Binding-site contacts:
Ligand atom O2B contacts residue THR143 of chain 67.B at 2.7 Å (h-bond).
Ligand atom N1 contacts residue TYR222 of chain 67.B at 3.2 Å.
Ligand atom N1 contacts residue ASN226 of chain 67.B at 2.7 Å (h-bond).
Ligand atom C2 contacts residue ASN204 of chain 67.B at 3.4 Å.
Ligand atom O1G contacts residue THR143 of chain 67.B at 3.4 Å.
Ligand atom O1A contacts residue GLN11 of chain 67.B at 3.1 Å.
Ligand atom PB contacts residue THR143 of chain 67.B at 3.3 Å.
Ligand atom N3 contacts residue ASN204 of chain 67.B at 3.0 Å (h-bond).
Ligand atom N2 contacts residue ASN204 of chain 67.B at 2.6 Å (h-bond).
Ligand atom O3G contacts residue MG1 of chain 67.F at 2.5 Å.
Ligand atom O6 contacts residue GLN15 of chain 67.B at 2.5 Å (h-bond).
Ligand atom O2B contacts residue GLY144 of chain 67.B at 2.7 Å (h-bond).
Ligand atom O4' contacts residue SER138 of chain 67.B at 3.3 Å (h-bond).
Ligand atom O1G contacts residue ALA97 of chain 67.B at 3.0 Å (h-bond).
Ligand atom C4 contacts residue ASN329 of chain 68.A at 3.5 Å.
Ligand atom C2 contacts residue ASN226 of chain 67.B at 3.6 Å.
Ligand atom PG contacts residue MG1 of chain 67.F at 3.5 Å.
Ligand atom C5 contacts residue ASN329 of chain 68.A at 3.3 Å.
Ligand atom C6 contacts residue GLN15 of chain 67.B at 3.6 Å.
Ligand atom O2G contacts residue ASN99 of chain 67.B at 2.9 Å (h-bond).
Ligand atom O1B contacts residue GLN11 of chain 67.B at 3.2 Å (h-bond).
Ligand atom O2G contacts residue GLY142 of chain 67.B at 3.0 Å (h-bond).
Ligand atom N2 contacts residue ASN226 of chain 67.B at 2.9 Å (h-bond).
Ligand atom O3B contacts residue THR143 of chain 67.B at 3.1 Å (h-bond).
Ligand atom O3G contacts residue LYS352 of chain 68.A at 3.6 Å (salt-bridge).
Ligand atom O1B contacts residue MG1 of chain 67.F at 2.4 Å.
Ligand atom O2B contacts residue GLY10 of chain 67.B at 3.2 Å.
Ligand atom C4' contacts residue SER138 of chain 67.B at 3.2 Å.
Ligand atom C6 contacts residue ASN226 of chain 67.B at 3.3 Å.
Ligand atom O6 contacts residue ASN226 of chain 67.B at 3.1 Å (h-bond).
Ligand atom O2A contacts residue GLN11 of chain 67.B at 3.5 Å (h-bond).
Ligand atom C2 contacts residue TYR222 of chain 67.B at 3.5 Å (hydrophobic).
Ligand atom O2' contacts residue ASN329 of chain 68.A at 3.6 Å (h-bond).
Ligand atom O2A contacts residue CYS12 of chain 67.B at 3.3 Å (h-bond).
Ligand atom O1G contacts residue LYS352 of chain 68.A at 3.6 Å (salt-bridge).
Ligand atom PB contacts residue MG1 of chain 67.F at 3.7 Å.
Ligand atom O3' contacts residue GLU181 of chain 67.B at 3.3 Å (salt-bridge).
Ligand atom C8 contacts residue ASN329 of chain 68.A at 3.7 Å.
Ligand atom N7 contacts residue ASN329 of chain 68.A at 3.6 Å (h-bond).
Ligand atom O3B contacts residue GLY142 of chain 67.B at 3.5 Å (h-bond).

The protein below binds the small molecule below.
Small molecule (SMILES): Nc1nc2c(ncn2[C@@H]2O[C@H](CO[P](=O)(O)C[P](=O)(O)OP(=O)(O)O)[C@@H](O)[C@H]2O)c(=O)[nH]1

Sequence of chain 68.A:
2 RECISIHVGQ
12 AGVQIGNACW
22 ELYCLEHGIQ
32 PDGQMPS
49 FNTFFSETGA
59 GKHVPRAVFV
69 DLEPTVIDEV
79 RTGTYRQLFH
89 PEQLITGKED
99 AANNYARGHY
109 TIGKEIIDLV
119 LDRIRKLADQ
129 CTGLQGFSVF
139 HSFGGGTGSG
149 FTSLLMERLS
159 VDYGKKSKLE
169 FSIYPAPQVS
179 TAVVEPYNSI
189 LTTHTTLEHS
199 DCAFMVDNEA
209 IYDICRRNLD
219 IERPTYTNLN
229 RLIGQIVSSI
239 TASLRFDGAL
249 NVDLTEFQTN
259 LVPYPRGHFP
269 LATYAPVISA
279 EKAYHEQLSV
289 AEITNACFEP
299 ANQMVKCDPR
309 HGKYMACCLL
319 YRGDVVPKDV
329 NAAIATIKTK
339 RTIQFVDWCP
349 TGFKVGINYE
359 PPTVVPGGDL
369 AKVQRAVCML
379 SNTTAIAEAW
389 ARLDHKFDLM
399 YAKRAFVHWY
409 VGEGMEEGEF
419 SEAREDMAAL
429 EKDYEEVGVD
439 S

Sequence of chain 67.B:
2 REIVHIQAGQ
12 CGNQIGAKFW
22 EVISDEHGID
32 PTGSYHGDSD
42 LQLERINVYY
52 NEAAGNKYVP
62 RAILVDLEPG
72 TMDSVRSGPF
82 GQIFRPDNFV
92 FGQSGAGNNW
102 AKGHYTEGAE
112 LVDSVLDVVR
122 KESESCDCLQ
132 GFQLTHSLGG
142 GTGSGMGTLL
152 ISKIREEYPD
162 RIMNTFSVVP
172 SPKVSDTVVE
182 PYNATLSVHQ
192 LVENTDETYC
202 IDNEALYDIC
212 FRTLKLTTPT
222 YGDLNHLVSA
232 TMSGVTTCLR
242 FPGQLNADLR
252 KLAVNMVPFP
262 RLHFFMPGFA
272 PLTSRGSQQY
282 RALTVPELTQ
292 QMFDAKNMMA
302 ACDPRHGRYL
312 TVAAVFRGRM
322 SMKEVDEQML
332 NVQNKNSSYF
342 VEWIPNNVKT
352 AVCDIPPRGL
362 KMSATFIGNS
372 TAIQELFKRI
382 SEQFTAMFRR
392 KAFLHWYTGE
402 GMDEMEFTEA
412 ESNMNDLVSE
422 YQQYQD